Binding-site contacts:
Ligand atom C31 contacts residue ASN323 of chain 1.A at 3.5 Å.
Ligand atom C7 contacts residue PHE374 of chain 1.A at 3.5 Å (hydrophobic).
Ligand atom CL1 contacts residue LEU321 of chain 1.A at 3.6 Å.
Ligand atom C17 contacts residue CYS360 of chain 1.A at 3.6 Å (hydrophobic).
Ligand atom F1 contacts residue TYR331 of chain 1.A at 3.4 Å.
Ligand atom F contacts residue TRP334 of chain 1.A at 3.2 Å.
Ligand atom F contacts residue ASN323 of chain 1.A at 3.2 Å.
Ligand atom C28 contacts residue MET275 of chain 1.A at 3.3 Å (hydrophobic).
Ligand atom C16 contacts residue PHE342 of chain 1.A at 3.7 Å (hydrophobic).
Ligand atom O6 contacts residue PHE374 of chain 1.A at 3.5 Å.
Ligand atom C21 contacts residue ILE378 of chain 1.A at 3.6 Å (hydrophobic).
Ligand atom O3 contacts residue SER210 of chain 1.A at 3.3 Å.
Ligand atom C17 contacts residue PRO358 of chain 1.A at 3.4 Å (hydrophobic).
Ligand atom F1 contacts residue PRO324 of chain 1.A at 3.6 Å.
Ligand atom F contacts residue THR335 of chain 1.A at 3.4 Å.
Ligand atom O4 contacts residue MET275 of chain 1.A at 3.3 Å.
Ligand atom C1 contacts residue PHE374 of chain 1.A at 3.5 Å (hydrophobic).
Ligand atom C16 contacts residue GLN345 of chain 1.A at 3.3 Å.
Ligand atom C28 contacts residue THR273 of chain 1.A at 3.7 Å.
Ligand atom C5 contacts residue MET359 of chain 1.A at 3.7 Å (hydrophobic).
Ligand atom C contacts residue GLN371 of chain 1.A at 3.6 Å.
Ligand atom N2 contacts residue MET275 of chain 1.A at 3.7 Å.
Ligand atom C22 contacts residue ILE378 of chain 1.A at 3.3 Å (hydrophobic).
Ligand atom O7 contacts residue MET275 of chain 1.A at 3.3 Å (h-bond).
Ligand atom F1 contacts residue ASN323 of chain 1.A at 3.3 Å.
Ligand atom C18 contacts residue MET359 of chain 1.A at 3.7 Å (hydrophobic).
Ligand atom O5 contacts residue MET275 of chain 1.A at 3.4 Å.
Ligand atom C6 contacts residue SER370 of chain 1.A at 3.5 Å.
Ligand atom N1 contacts residue PHE342 of chain 1.A at 3.7 Å.
Ligand atom O1 contacts residue GLN371 of chain 1.A at 3.1 Å (h-bond).
Ligand atom C2 contacts residue PHE374 of chain 1.A at 3.5 Å (hydrophobic).
Ligand atom C8 contacts residue PHE374 of chain 1.A at 3.5 Å (hydrophobic).
Ligand atom CL1 contacts residue ASP320 of chain 1.A at 3.5 Å.
Ligand atom C19 contacts residue MET359 of chain 1.A at 3.6 Å (hydrophobic).
Ligand atom C6 contacts residue GLN371 of chain 1.A at 3.5 Å.
Ligand atom O contacts residue GLN371 of chain 1.A at 3.3 Å (h-bond).
Ligand atom C contacts residue THR335 of chain 1.A at 3.5 Å.
Ligand atom C4 contacts residue GLN371 of chain 1.A at 3.5 Å.
Ligand atom O6 contacts residue MET275 of chain 1.A at 3.7 Å.
Ligand atom O contacts residue ILE338 of chain 1.A at 3.5 Å.

Sequence of chain 1.A:
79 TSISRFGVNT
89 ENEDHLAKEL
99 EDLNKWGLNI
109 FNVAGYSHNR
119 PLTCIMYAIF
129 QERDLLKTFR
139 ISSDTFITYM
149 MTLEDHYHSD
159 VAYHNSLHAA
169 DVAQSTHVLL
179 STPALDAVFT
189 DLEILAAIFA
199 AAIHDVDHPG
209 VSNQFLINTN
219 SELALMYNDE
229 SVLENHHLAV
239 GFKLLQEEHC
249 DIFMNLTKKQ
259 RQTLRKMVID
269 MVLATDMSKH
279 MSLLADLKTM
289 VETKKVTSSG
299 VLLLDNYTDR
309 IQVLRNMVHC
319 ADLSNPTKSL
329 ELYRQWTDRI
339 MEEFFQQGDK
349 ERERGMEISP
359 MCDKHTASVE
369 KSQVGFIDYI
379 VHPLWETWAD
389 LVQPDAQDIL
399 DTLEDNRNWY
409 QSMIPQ

A small-molecule ligand and the protein it binds are described below.
Small molecule (SMILES): CN(C)C(=O)c1cccc(S(=O)(=O)N2CCC[C@H]2C(=O)O[C@@H](Cc2c(Cl)c[n+](O)cc2Cl)c2ccc(OC(F)F)c(OCC3CC3)c2)c1